A protein and the small-molecule ligand that binds it are described below.
Small molecule (SMILES): Nc1nc2c(ncn2[C@@H]2O[C@H](CO[P](=O)(O)C[P](=O)(O)OP(=O)(O)O)[C@@H](O)[C@H]2O)c(=O)[nH]1

Sequence of chain 1.A:
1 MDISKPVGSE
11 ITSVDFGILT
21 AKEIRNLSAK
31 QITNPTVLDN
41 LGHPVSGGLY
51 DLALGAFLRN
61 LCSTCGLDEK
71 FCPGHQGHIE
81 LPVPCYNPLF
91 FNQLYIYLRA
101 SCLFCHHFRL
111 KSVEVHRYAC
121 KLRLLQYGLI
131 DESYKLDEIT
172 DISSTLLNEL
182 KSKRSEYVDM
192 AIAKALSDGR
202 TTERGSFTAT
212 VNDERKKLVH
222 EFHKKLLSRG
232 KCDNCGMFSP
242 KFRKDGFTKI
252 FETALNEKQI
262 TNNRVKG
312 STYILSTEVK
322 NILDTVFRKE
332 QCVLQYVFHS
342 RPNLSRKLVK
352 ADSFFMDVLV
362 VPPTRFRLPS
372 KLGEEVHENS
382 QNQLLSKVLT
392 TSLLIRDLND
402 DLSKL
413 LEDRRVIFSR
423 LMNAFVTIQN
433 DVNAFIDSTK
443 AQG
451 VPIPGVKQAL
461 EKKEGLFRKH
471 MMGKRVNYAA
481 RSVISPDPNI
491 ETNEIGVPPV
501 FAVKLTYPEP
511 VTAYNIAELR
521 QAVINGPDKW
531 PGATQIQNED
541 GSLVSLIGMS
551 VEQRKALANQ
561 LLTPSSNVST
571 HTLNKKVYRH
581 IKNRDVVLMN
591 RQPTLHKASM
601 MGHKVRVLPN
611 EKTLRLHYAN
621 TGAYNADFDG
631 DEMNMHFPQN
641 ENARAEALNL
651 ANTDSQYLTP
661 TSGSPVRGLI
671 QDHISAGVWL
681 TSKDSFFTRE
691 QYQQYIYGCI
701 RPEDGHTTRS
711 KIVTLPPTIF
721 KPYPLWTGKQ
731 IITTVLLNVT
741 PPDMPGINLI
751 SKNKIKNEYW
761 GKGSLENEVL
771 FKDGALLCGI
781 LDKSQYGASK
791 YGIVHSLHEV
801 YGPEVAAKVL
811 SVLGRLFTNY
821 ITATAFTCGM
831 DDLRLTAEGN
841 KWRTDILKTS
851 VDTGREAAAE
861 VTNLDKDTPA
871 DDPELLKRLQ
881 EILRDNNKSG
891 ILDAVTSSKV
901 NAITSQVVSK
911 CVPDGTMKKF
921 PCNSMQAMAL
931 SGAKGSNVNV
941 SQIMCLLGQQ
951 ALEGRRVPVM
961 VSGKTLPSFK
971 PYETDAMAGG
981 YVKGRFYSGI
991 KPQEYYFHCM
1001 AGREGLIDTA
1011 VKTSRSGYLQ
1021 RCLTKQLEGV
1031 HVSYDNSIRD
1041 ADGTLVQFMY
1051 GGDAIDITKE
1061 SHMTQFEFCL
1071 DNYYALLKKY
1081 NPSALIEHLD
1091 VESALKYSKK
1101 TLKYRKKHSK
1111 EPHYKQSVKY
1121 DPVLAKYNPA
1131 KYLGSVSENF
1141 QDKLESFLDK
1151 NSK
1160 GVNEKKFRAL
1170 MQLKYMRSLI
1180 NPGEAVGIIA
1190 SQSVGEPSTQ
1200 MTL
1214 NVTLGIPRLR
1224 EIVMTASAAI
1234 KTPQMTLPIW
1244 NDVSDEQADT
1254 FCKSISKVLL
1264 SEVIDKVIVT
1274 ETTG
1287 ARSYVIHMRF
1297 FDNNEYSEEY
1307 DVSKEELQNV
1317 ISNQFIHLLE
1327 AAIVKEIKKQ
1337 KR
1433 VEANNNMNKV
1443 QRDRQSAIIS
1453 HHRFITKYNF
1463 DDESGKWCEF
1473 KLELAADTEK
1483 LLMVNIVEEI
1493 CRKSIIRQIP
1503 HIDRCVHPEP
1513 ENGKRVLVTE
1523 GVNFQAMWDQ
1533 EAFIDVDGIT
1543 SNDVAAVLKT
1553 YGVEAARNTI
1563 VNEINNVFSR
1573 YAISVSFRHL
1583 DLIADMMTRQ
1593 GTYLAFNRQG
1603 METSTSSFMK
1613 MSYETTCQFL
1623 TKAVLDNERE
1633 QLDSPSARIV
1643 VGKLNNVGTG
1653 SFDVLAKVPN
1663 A

Binding-site contacts:
Ligand atom O1G contacts residue ARG957 of chain 1.B at 3.6 Å.
Ligand atom PB contacts residue ARG714 of chain 1.B at 3.7 Å.
Ligand atom O2' contacts residue LEU1202 of chain 1.A at 3.6 Å.
Ligand atom O3G contacts residue ARG714 of chain 1.B at 3.1 Å (salt-bridge).
Ligand atom PG contacts residue ASP627 of chain 1.A at 4.2 Å.
Ligand atom C4 contacts residue C20 of chain 1.M at 4.2 Å.
Ligand atom O2A contacts residue THR1009 of chain 1.A at 4.1 Å.
Ligand atom C5 contacts residue C20 of chain 1.M at 3.6 Å.
Ligand atom O2G contacts residue ARG957 of chain 1.B at 3.9 Å.
Ligand atom PG contacts residue ARG714 of chain 1.B at 4.1 Å.
Ligand atom O2A contacts residue ASP535 of chain 1.B at 4.3 Å.
Ligand atom C5' contacts residue C20 of chain 1.M at 4.1 Å.
Ligand atom O3G contacts residue ASP627 of chain 1.A at 4.0 Å.
Ligand atom C8 contacts residue C20 of chain 1.M at 3.7 Å.
Ligand atom O6 contacts residue C20 of chain 1.M at 3.6 Å.
Ligand atom O3G contacts residue ASP785 of chain 1.B at 4.1 Å.
Ligand atom N2 contacts residue PRO593 of chain 1.A at 3.4 Å.
Ligand atom C6 contacts residue C20 of chain 1.M at 4.1 Å.
Ligand atom O4' contacts residue ARG591 of chain 1.A at 4.0 Å.
Ligand atom O2G contacts residue ASP627 of chain 1.A at 3.3 Å (salt-bridge).
Ligand atom O3G contacts residue ARG957 of chain 1.B at 2.4 Å (salt-bridge).
Ligand atom O3' contacts residue ASN625 of chain 1.A at 4.0 Å.
Ligand atom C1' contacts residue C20 of chain 1.M at 4.2 Å.
Ligand atom PG contacts residue ARG957 of chain 1.B at 3.4 Å.
Ligand atom C2 contacts residue PRO593 of chain 1.A at 4.1 Å (hydrophobic).
Ligand atom N9 contacts residue C20 of chain 1.M at 4.2 Å.
Ligand atom N7 contacts residue C20 of chain 1.M at 3.3 Å.
Ligand atom O2A contacts residue TYR717 of chain 1.B at 4.1 Å.
Ligand atom C2' contacts residue LEU1202 of chain 1.A at 3.7 Å (hydrophobic).
Ligand atom N3 contacts residue PRO593 of chain 1.A at 3.9 Å.
Ligand atom O1G contacts residue ARG714 of chain 1.B at 4.1 Å.
Ligand atom O2B contacts residue TYR717 of chain 1.B at 4.0 Å.
Ligand atom O1A contacts residue TYR717 of chain 1.B at 4.0 Å.
Ligand atom O1B contacts residue ARG714 of chain 1.B at 3.6 Å.
Ligand atom C1' contacts residue ARG591 of chain 1.A at 4.3 Å.
Ligand atom O2B contacts residue ARG714 of chain 1.B at 2.7 Å (salt-bridge).
Ligand atom N3 contacts residue LEU1202 of chain 1.A at 4.3 Å.
Ligand atom O4' contacts residue C20 of chain 1.M at 3.3 Å.
Ligand atom O3B contacts residue ARG714 of chain 1.B at 4.4 Å.
Ligand atom C4' contacts residue C20 of chain 1.M at 3.9 Å.

Sequence of chain 1.B:
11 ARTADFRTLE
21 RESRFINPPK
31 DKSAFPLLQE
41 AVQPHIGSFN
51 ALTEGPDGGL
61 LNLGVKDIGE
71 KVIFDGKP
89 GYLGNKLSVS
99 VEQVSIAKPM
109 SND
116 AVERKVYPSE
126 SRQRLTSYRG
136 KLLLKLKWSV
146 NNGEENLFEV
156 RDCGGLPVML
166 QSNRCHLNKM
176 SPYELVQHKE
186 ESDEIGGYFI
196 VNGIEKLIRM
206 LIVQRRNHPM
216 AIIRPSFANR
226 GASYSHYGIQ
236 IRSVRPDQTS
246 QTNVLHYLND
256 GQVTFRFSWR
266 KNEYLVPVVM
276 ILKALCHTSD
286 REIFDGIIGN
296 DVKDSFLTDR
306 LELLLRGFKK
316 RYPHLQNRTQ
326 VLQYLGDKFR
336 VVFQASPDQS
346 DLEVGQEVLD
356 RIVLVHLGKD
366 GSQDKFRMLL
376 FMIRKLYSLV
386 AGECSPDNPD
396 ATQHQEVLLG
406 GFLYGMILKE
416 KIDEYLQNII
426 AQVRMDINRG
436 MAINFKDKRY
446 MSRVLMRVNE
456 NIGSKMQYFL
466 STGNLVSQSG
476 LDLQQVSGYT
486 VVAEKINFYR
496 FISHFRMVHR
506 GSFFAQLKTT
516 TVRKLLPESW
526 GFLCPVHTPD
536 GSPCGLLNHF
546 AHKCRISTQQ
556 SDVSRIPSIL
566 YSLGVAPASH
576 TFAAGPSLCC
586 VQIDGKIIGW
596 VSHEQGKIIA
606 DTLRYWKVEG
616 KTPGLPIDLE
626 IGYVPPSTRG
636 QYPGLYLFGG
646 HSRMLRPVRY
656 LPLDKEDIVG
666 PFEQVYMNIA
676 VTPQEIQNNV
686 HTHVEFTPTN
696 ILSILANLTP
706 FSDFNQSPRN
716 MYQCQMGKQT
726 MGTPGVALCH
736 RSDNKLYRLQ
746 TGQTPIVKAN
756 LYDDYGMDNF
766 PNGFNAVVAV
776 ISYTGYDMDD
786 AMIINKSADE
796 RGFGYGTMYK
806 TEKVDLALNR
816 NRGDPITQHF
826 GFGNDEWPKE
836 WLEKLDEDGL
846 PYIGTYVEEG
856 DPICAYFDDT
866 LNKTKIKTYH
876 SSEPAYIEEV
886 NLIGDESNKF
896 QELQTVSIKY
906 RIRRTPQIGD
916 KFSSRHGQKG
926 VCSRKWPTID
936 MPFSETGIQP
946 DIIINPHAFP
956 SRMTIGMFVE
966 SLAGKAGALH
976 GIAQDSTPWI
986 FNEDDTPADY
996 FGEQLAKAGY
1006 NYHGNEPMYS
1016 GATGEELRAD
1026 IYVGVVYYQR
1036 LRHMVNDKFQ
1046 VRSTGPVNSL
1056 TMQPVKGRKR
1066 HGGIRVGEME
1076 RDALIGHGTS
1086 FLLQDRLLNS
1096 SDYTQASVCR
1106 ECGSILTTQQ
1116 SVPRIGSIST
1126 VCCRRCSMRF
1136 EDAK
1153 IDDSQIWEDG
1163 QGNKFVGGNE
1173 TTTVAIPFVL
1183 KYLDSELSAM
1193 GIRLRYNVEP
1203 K